Sequence of chain 1.B:
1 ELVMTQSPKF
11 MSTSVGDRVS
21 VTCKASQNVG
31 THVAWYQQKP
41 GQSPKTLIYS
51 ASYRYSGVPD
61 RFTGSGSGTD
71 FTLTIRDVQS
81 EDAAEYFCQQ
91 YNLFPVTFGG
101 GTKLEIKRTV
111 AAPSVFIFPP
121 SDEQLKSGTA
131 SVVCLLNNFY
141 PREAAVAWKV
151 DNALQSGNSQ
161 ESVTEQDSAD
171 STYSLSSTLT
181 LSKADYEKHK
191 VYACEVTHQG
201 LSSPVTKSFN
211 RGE

This protein binds this small molecule.
Small molecule (SMILES): C[N+]1(Cc2ccc(C(=O)NCCO)cc2)CCCCC1

Sequence of chain 1.A:
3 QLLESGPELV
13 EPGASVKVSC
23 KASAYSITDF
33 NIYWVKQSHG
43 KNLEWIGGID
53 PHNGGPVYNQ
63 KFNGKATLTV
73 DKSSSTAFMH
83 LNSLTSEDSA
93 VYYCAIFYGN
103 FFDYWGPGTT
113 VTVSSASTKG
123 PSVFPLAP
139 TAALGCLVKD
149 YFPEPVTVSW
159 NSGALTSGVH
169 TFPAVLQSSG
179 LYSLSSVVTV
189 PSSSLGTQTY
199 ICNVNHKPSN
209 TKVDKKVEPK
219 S

Binding-site contacts:
Ligand atom N1 contacts residue PHE94 of chain 1.B at 3.5 Å.
Ligand atom C3 contacts residue TRP47 of chain 1.A at 3.9 Å (hydrophobic).
Ligand atom O1 contacts residue GLY50 of chain 1.A at 3.9 Å.
Ligand atom C15 contacts residue GLN89 of chain 1.B at 4.1 Å.
Ligand atom C7 contacts residue TYR91 of chain 1.B at 3.7 Å (hydrophobic).
Ligand atom C14 contacts residue TYR91 of chain 1.B at 4.0 Å (hydrophobic).
Ligand atom C15 contacts residue TYR55 of chain 1.B at 4.1 Å (hydrophobic).
Ligand atom C1 contacts residue PHE99 of chain 1.A at 4.1 Å (hydrophobic).
Ligand atom C11 contacts residue PHE99 of chain 1.A at 3.5 Å (hydrophobic).
Ligand atom C13 contacts residue TYR55 of chain 1.B at 3.8 Å (hydrophobic).
Ligand atom C2 contacts residue PHE99 of chain 1.A at 3.7 Å (hydrophobic).
Ligand atom O2 contacts residue ASP52 of chain 1.A at 3.4 Å.
Ligand atom C3 contacts residue TYR35 of chain 1.A at 3.5 Å (hydrophobic).
Ligand atom C8 contacts residue TRP47 of chain 1.A at 3.7 Å (hydrophobic).
Ligand atom O1 contacts residue TRP47 of chain 1.A at 2.6 Å (h-bond).
Ligand atom C5 contacts residue PHE99 of chain 1.A at 3.9 Å (hydrophobic).
Ligand atom C13 contacts residue TYR91 of chain 1.B at 3.8 Å (hydrophobic).
Ligand atom C7 contacts residue GLN89 of chain 1.B at 3.7 Å.
Ligand atom O1 contacts residue PHE94 of chain 1.B at 3.8 Å.
Ligand atom O1 contacts residue TYR35 of chain 1.A at 3.5 Å.
Ligand atom C1 contacts residue TYR35 of chain 1.A at 3.7 Å (hydrophobic).
Ligand atom O2 contacts residue ILE51 of chain 1.A at 3.6 Å.
Ligand atom C6 contacts residue PHE99 of chain 1.A at 3.7 Å (hydrophobic).
Ligand atom C10 contacts residue ASP52 of chain 1.A at 4.0 Å.
Ligand atom C15 contacts residue TYR36 of chain 1.B at 4.0 Å (hydrophobic).
Ligand atom C3 contacts residue PHE99 of chain 1.A at 3.8 Å (hydrophobic).
Ligand atom C9 contacts residue GLY50 of chain 1.A at 3.8 Å.
Ligand atom C10 contacts residue ASN33 of chain 1.A at 4.0 Å.
Ligand atom C14 contacts residue TYR49 of chain 1.B at 3.9 Å (hydrophobic).
Ligand atom C14 contacts residue TYR55 of chain 1.B at 3.4 Å (hydrophobic).
Ligand atom C9 contacts residue PHE94 of chain 1.B at 3.8 Å (hydrophobic).
Ligand atom C11 contacts residue ASP105 of chain 1.A at 3.6 Å.
Ligand atom C8 contacts residue PHE94 of chain 1.B at 3.6 Å (hydrophobic).
Ligand atom C12 contacts residue GLY101 of chain 1.A at 4.0 Å.
Ligand atom C2 contacts residue PHE94 of chain 1.B at 4.0 Å (hydrophobic).
Ligand atom C11 contacts residue TYR35 of chain 1.A at 3.7 Å (hydrophobic).
Ligand atom C12 contacts residue TYR91 of chain 1.B at 3.7 Å (hydrophobic).
Ligand atom C4 contacts residue PHE99 of chain 1.A at 4.1 Å (hydrophobic).
Ligand atom O2 contacts residue ASN33 of chain 1.A at 2.7 Å (h-bond).
Ligand atom C16 contacts residue PHE99 of chain 1.A at 3.2 Å (hydrophobic).